A small-molecule ligand and the protein it binds are described below.
Small molecule (SMILES): CC(=O)N[C@@H]1[C@@H](O)[C@H](O)[C@@H](CO)O[C@H]1O

Binding-site contacts:
Ligand atom C5 contacts residue ASN465 of chain 1.A at 3.1 Å.
Ligand atom C4 contacts residue ASN465 of chain 1.A at 3.2 Å.
Ligand atom O7 contacts residue ASN465 of chain 1.A at 3.7 Å.
Ligand atom O3 contacts residue ASN465 of chain 1.A at 4.2 Å.
Ligand atom C1 contacts residue ASN465 of chain 1.A at 1.5 Å.
Ligand atom C7 contacts residue ASN465 of chain 1.A at 4.2 Å.
Ligand atom O6 contacts residue ASN465 of chain 1.A at 3.6 Å (h-bond).
Ligand atom C6 contacts residue ASN465 of chain 1.A at 3.2 Å.
Ligand atom O5 contacts residue ASN465 of chain 1.A at 2.4 Å (h-bond).
Ligand atom C2 contacts residue ASN465 of chain 1.A at 2.6 Å.
Ligand atom C3 contacts residue ASN465 of chain 1.A at 3.5 Å.
Ligand atom N2 contacts residue ASN465 of chain 1.A at 3.7 Å.

Sequence of chain 1.A:
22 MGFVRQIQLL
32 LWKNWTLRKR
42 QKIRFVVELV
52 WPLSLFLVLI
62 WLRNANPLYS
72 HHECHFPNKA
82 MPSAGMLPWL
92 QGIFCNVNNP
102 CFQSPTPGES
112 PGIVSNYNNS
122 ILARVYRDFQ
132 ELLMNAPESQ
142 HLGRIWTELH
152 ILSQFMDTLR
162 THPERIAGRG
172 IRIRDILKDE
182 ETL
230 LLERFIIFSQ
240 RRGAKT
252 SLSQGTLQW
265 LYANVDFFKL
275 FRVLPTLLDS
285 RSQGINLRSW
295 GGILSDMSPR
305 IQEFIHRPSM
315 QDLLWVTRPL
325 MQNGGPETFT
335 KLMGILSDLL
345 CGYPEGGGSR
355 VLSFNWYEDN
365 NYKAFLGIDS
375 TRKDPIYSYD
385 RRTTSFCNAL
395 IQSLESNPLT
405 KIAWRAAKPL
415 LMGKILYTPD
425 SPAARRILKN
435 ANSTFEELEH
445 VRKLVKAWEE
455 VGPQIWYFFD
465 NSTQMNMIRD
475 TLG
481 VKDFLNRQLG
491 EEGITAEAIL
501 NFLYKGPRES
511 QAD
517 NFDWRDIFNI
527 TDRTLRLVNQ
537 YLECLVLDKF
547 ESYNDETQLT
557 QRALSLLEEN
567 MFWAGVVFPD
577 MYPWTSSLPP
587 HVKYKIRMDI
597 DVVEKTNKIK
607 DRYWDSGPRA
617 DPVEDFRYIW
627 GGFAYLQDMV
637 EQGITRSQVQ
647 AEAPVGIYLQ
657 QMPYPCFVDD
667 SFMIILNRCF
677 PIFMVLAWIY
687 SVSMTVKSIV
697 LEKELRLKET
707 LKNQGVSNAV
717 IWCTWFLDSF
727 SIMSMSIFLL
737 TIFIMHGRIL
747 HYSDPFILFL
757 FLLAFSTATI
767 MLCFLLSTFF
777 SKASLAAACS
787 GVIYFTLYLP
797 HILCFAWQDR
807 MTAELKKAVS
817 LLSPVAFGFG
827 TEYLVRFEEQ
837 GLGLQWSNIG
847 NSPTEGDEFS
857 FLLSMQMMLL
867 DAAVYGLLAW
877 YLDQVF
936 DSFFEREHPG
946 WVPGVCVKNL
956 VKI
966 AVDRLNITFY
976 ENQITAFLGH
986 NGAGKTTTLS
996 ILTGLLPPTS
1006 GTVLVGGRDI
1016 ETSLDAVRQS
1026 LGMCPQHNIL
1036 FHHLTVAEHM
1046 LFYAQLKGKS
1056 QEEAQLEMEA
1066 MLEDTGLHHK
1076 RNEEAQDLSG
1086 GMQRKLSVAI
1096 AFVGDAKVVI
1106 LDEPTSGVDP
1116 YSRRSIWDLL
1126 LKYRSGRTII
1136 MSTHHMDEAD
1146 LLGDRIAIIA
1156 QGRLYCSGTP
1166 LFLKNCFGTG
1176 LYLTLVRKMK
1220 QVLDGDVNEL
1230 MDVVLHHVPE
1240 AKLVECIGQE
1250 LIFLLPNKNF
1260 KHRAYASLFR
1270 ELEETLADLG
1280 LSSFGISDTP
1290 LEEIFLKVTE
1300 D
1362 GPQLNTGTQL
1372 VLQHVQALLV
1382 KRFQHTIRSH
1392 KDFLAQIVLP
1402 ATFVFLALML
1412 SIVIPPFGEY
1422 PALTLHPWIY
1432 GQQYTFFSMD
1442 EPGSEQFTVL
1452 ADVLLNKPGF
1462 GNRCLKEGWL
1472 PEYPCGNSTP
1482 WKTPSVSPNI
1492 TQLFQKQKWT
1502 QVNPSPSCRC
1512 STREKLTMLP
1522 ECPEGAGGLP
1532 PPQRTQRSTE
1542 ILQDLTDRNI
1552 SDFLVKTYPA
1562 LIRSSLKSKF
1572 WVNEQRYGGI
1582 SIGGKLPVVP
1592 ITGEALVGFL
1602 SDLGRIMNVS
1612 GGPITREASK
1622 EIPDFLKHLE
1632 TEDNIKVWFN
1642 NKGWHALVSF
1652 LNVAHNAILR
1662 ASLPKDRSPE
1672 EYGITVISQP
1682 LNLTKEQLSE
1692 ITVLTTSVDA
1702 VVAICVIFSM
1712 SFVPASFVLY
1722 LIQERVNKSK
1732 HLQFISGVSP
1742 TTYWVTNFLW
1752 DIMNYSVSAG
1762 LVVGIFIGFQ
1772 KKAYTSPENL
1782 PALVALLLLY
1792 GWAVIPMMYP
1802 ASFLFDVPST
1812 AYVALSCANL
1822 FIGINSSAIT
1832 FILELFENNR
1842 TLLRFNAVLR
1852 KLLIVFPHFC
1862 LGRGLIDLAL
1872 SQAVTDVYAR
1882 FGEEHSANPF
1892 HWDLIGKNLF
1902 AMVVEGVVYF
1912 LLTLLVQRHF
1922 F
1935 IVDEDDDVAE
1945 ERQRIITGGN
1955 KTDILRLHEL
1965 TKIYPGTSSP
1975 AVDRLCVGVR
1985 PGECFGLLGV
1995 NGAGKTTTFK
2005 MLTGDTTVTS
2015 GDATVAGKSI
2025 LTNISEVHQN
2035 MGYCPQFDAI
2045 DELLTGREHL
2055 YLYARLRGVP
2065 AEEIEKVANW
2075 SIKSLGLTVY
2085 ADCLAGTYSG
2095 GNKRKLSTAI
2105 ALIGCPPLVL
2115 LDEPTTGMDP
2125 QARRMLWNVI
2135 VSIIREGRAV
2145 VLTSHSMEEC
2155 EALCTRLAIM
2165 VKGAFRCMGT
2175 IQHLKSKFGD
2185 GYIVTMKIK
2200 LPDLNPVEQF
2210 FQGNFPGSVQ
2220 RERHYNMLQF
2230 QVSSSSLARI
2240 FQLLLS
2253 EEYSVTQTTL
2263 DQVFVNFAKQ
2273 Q